A small-molecule ligand and the protein it binds are described below.
Small molecule (SMILES): COC[C@@H](C)N

Binding-site contacts:
Ligand atom O02 contacts residue LEU46 of chain 1.B at 4.0 Å.
Ligand atom O02 contacts residue GLY49 of chain 1.B at 4.0 Å.
Ligand atom N04 contacts residue GLY49 of chain 1.B at 3.8 Å.
Ligand atom C07 contacts residue LEU46 of chain 1.B at 4.1 Å (hydrophobic).
Ligand atom N04 contacts residue ASP259 of chain 1.B at 3.7 Å.
Ligand atom C07 contacts residue MET47 of chain 1.B at 4.1 Å (hydrophobic).
Ligand atom C07 contacts residue GLY49 of chain 1.B at 4.5 Å.
Ligand atom N04 contacts residue SER50 of chain 1.B at 3.7 Å.

Sequence of chain 1.B:
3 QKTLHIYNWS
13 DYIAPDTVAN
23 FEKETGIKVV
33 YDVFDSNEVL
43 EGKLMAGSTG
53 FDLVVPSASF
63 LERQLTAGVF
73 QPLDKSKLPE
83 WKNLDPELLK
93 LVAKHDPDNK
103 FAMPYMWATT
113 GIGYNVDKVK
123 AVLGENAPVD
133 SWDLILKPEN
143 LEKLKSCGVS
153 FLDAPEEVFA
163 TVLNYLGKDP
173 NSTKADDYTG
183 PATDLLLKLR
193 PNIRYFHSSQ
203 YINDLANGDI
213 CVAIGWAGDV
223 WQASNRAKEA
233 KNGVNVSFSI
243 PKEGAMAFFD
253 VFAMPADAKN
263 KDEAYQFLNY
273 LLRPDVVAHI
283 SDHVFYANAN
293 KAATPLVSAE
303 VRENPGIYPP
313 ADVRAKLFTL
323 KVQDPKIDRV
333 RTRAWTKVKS